Binding-site contacts:
Ligand atom C2 contacts residue ASN259 of chain 30.H at 2.4 Å.
Ligand atom C3 contacts residue ASN259 of chain 30.H at 3.8 Å.
Ligand atom C5 contacts residue THR116 of chain 30.G at 4.5 Å.
Ligand atom C7 contacts residue ASN259 of chain 30.H at 3.1 Å.
Ligand atom C1 contacts residue ASN259 of chain 30.H at 1.4 Å.
Ligand atom C5 contacts residue ASN259 of chain 30.H at 3.6 Å.
Ligand atom C6 contacts residue THR116 of chain 30.G at 3.8 Å.
Ligand atom O5 contacts residue THR116 of chain 30.G at 3.9 Å.
Ligand atom C8 contacts residue ASN259 of chain 30.H at 4.4 Å.
Ligand atom O6 contacts residue THR116 of chain 30.G at 3.3 Å.
Ligand atom O7 contacts residue ASN259 of chain 30.H at 2.9 Å (h-bond).
Ligand atom N2 contacts residue ASN259 of chain 30.H at 2.9 Å (h-bond).
Ligand atom O5 contacts residue ASN259 of chain 30.H at 2.3 Å (h-bond).
Ligand atom C4 contacts residue ASN259 of chain 30.H at 4.2 Å.
Ligand atom C6 contacts residue LYS115 of chain 30.G at 4.1 Å.
Ligand atom O6 contacts residue LYS115 of chain 30.G at 4.2 Å.
Ligand atom O7 contacts residue LYS181 of chain 30.G at 4.2 Å.

The small molecule below binds the protein below.
Small molecule (SMILES): CC(=O)N[C@@H]1[C@@H](O)[C@H](O)[C@@H](CO)O[C@H]1O

Sequence of chain 30.G:
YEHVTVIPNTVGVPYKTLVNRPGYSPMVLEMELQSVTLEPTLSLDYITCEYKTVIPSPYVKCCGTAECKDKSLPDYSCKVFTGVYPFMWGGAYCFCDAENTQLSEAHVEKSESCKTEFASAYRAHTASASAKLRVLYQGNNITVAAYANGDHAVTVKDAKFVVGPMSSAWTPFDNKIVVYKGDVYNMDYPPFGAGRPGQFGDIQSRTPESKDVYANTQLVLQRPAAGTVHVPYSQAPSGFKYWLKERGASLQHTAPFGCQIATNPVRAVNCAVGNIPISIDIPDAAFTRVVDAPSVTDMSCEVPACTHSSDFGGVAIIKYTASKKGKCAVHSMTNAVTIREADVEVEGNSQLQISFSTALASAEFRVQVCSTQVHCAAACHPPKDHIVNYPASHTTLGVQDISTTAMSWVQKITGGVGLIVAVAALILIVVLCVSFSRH

Sequence of chain 30.H:
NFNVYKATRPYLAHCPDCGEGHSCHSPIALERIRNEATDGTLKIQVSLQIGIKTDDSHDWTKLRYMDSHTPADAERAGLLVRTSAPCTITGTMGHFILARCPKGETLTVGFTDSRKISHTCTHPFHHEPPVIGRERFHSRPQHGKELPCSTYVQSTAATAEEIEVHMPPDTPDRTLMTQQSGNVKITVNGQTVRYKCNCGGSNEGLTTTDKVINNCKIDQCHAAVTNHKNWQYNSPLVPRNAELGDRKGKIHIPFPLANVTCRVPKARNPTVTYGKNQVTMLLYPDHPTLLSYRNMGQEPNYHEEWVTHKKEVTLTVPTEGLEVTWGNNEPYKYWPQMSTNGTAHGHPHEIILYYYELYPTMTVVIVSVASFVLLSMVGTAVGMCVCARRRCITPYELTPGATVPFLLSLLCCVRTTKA